Sequence of chain 1.A:
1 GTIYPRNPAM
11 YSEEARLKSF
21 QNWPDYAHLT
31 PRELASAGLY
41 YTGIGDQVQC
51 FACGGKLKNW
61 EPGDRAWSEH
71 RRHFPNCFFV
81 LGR

Binding-site contacts:
Ligand atom CG2 contacts residue LYS58 of chain 1.A at 3.7 Å.
Ligand atom N contacts residue LYS56 of chain 1.A at 3.0 Å (salt-bridge).
Ligand atom CA contacts residue LYS56 of chain 1.A at 3.3 Å.
Ligand atom O contacts residue LYS58 of chain 1.A at 2.9 Å (salt-bridge).
Ligand atom CB contacts residue LYS56 of chain 1.A at 3.8 Å.
Ligand atom O contacts residue ARG72 of chain 1.A at 3.3 Å (salt-bridge).
Ligand atom O contacts residue HIS73 of chain 1.A at 3.0 Å (h-bond).
Ligand atom CB contacts residue HIS73 of chain 1.A at 3.9 Å.
Ligand atom CG1 contacts residue LYS58 of chain 1.A at 3.7 Å.
Ligand atom C contacts residue GLU69 of chain 1.A at 3.8 Å.
Ligand atom CA contacts residue ASP64 of chain 1.A at 3.6 Å.
Ligand atom N contacts residue HIS73 of chain 1.A at 3.9 Å.
Ligand atom N contacts residue LYS58 of chain 1.A at 2.9 Å (salt-bridge).
Ligand atom CB contacts residue LYS58 of chain 1.A at 3.5 Å.
Ligand atom C contacts residue LYS58 of chain 1.A at 4.1 Å.
Ligand atom N contacts residue ASP64 of chain 1.A at 2.7 Å (salt-bridge).
Ligand atom CB contacts residue LYS56 of chain 1.A at 3.9 Å.
Ligand atom N contacts residue GLU69 of chain 1.A at 2.8 Å (salt-bridge).
Ligand atom CA contacts residue LYS58 of chain 1.A at 3.9 Å.
Ligand atom C contacts residue LYS58 of chain 1.A at 3.6 Å.
Ligand atom CB contacts residue ASP64 of chain 1.A at 3.7 Å.
Ligand atom O contacts residue LYS56 of chain 1.A at 3.9 Å.
Ligand atom CG2 contacts residue GLN47 of chain 1.A at 3.8 Å.
Ligand atom C contacts residue HIS73 of chain 1.A at 3.8 Å.
Ligand atom CD1 contacts residue LYS58 of chain 1.A at 3.8 Å.
Ligand atom CA contacts residue GLU69 of chain 1.A at 3.6 Å.
Ligand atom O contacts residue GLU69 of chain 1.A at 3.3 Å (salt-bridge).
Ligand atom CA contacts residue LYS56 of chain 1.A at 4.1 Å.
Ligand atom O contacts residue LEU57 of chain 1.A at 3.3 Å.
Ligand atom CG1 contacts residue ASN59 of chain 1.A at 4.0 Å.
Ligand atom C contacts residue LYS56 of chain 1.A at 3.6 Å.
Ligand atom CA contacts residue LYS58 of chain 1.A at 3.4 Å.
Ligand atom CA contacts residue HIS73 of chain 1.A at 4.1 Å.
Ligand atom CB contacts residue TRP60 of chain 1.A at 3.8 Å (hydrophobic).
Ligand atom CB contacts residue PHE74 of chain 1.A at 3.9 Å (hydrophobic).
Ligand atom CA contacts residue ASN59 of chain 1.A at 3.5 Å.
Ligand atom CG2 contacts residue LYS56 of chain 1.A at 4.0 Å.
Ligand atom CD1 contacts residue ASN59 of chain 1.A at 3.5 Å.
Ligand atom CB contacts residue GLU69 of chain 1.A at 3.7 Å.
Ligand atom C contacts residue LEU57 of chain 1.A at 4.0 Å (hydrophobic).

The small molecule below binds the protein below.
Small molecule (SMILES): CC[C@H](C)[C@H](NC(=O)[C@H](C)N)C(=O)N[C@@H](C)C(=O)N[C@H](C(=O)O)C(C)C